Binding-site contacts:
Ligand atom C9 contacts residue GLY120 of chain 2.A at 3.9 Å.
Ligand atom C19 contacts residue ALA113 of chain 2.A at 4.0 Å (hydrophobic).
Ligand atom O2 contacts residue PHE369 of chain 2.A at 3.4 Å.
Ligand atom C18 contacts residue GLY117 of chain 2.A at 3.6 Å.
Ligand atom C2 contacts residue VAL373 of chain 2.A at 3.7 Å (hydrophobic).
Ligand atom O2 contacts residue LEU108 of chain 2.A at 3.8 Å.
Ligand atom C14 contacts residue PHE369 of chain 2.A at 3.5 Å (hydrophobic).
Ligand atom C25 contacts residue ILE231 of chain 2.A at 4.0 Å (hydrophobic).
Ligand atom C5 contacts residue ILE231 of chain 2.A at 3.8 Å (hydrophobic).
Ligand atom N contacts residue VAL373 of chain 2.A at 3.8 Å.
Ligand atom C1 contacts residue VAL373 of chain 2.A at 4.1 Å (hydrophobic).
Ligand atom C15 contacts residue PHE369 of chain 2.A at 4.0 Å (hydrophobic).
Ligand atom O2 contacts residue ILE231 of chain 2.A at 4.1 Å.
Ligand atom C12 contacts residue LEU108 of chain 2.A at 3.8 Å (hydrophobic).
Ligand atom N contacts residue PHE369 of chain 2.A at 2.9 Å (h-bond).
Ligand atom N1 contacts residue ALA123 of chain 2.A at 3.9 Å.
Ligand atom N1 contacts residue TYR127 of chain 2.A at 3.4 Å.
Ligand atom C8 contacts residue GLY120 of chain 2.A at 3.9 Å.
Ligand atom N contacts residue LEU108 of chain 2.A at 3.7 Å.
Ligand atom C18 contacts residue ILE235 of chain 2.A at 3.8 Å (hydrophobic).
Ligand atom C3 contacts residue VAL373 of chain 2.A at 3.7 Å (hydrophobic).
Ligand atom N1 contacts residue PHE369 of chain 2.A at 3.6 Å (h-bond).
Ligand atom C16 contacts residue PHE369 of chain 2.A at 3.7 Å (hydrophobic).
Ligand atom C12 contacts residue SER116 of chain 2.A at 4.2 Å.
Ligand atom C6 contacts residue ILE231 of chain 2.A at 4.1 Å (hydrophobic).
Ligand atom N contacts residue ILE231 of chain 2.A at 4.0 Å.
Ligand atom C19 contacts residue ILE235 of chain 2.A at 3.7 Å (hydrophobic).
Ligand atom O1 contacts residue GLY120 of chain 2.A at 4.0 Å.
Ligand atom C18 contacts residue SER116 of chain 2.A at 4.0 Å.
Ligand atom C7 contacts residue GLY120 of chain 2.A at 4.1 Å.
Ligand atom O1 contacts residue VAL124 of chain 2.A at 3.6 Å.
Ligand atom C11 contacts residue GLY117 of chain 2.A at 4.0 Å.
Ligand atom C15 contacts residue VAL373 of chain 2.A at 4.1 Å (hydrophobic).
Ligand atom C16 contacts residue VAL373 of chain 2.A at 3.5 Å (hydrophobic).
Ligand atom N1 contacts residue VAL373 of chain 2.A at 3.5 Å.
Ligand atom C11 contacts residue SER116 of chain 2.A at 4.0 Å.
Ligand atom C3 contacts residue VAL124 of chain 2.A at 3.7 Å (hydrophobic).
Ligand atom C12 contacts residue ILE231 of chain 2.A at 4.2 Å (hydrophobic).
Ligand atom C14 contacts residue ILE231 of chain 2.A at 4.0 Å (hydrophobic).
Ligand atom C13 contacts residue PHE369 of chain 2.A at 4.0 Å (hydrophobic).

Sequence of chain 2.A:
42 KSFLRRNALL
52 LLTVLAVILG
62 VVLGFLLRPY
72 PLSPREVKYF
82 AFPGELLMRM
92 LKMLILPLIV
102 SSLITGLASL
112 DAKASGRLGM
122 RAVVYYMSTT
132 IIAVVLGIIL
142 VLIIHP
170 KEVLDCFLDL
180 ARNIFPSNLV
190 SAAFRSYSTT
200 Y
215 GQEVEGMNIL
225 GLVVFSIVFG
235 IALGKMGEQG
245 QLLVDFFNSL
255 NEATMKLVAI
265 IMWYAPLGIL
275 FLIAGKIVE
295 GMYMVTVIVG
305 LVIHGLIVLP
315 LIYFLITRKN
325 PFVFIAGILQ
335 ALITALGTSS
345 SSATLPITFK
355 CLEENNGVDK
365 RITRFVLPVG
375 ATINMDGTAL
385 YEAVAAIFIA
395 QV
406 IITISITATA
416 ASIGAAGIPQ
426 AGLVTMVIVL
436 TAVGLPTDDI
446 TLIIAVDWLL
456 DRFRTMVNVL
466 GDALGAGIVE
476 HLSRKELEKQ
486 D

A small-molecule ligand and the protein it binds are described below.
Small molecule (SMILES): COc1ccc(C2C(C#N)=C(N)OC3=C2C(=O)C[C@@H](c2cccc4ccccc24)C3)cc1